This small molecule binds to this protein.
Small molecule (SMILES): CC(C)C[C@H](NC(=O)[C@H](CC(N)=O)NC(=O)CN)C(=O)N[C@@H](CO)C(=O)N[C@@H](CC(=O)O)C(=O)N[C@@H](CC(=O)O)C(=O)N[C@@H](CCC(=O)O)C(=O)N[C@@H](CC(C)C)C(=O)N[C@@H](CCC(=O)O)C(=O)NCC(=O)N[C@H](C(=O)N[C@@H](C)C(=O)NCC(=O)NCC=O)C(C)C

Sequence of chain 1.D:
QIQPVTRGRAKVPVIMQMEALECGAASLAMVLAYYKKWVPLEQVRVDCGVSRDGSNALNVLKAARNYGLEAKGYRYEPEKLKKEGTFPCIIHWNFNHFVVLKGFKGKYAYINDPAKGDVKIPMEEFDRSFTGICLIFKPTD

Binding-site contacts:
Ligand atom CA contacts residue ASN100 of chain 1.D at 3.6 Å.
Ligand atom C contacts residue ALA24 of chain 1.D at 3.4 Å (hydrophobic).
Ligand atom N contacts residue ASN100 of chain 1.D at 2.7 Å (h-bond).
Ligand atom CA contacts residue SER59 of chain 1.D at 3.2 Å.
Ligand atom O contacts residue ASN60 of chain 1.D at 3.4 Å.
Ligand atom CG contacts residue ARG79 of chain 1.D at 3.6 Å.
Ligand atom CD1 contacts residue TYR78 of chain 1.D at 3.5 Å (hydrophobic).
Ligand atom CA contacts residue CYS27 of chain 1.D at 2.9 Å (hydrophobic).
Ligand atom O contacts residue HIS96 of chain 1.D at 2.9 Å.
Ligand atom O contacts residue PHE99 of chain 1.D at 3.6 Å.
Ligand atom O contacts residue GLY58 of chain 1.D at 3.4 Å.
Ligand atom C contacts residue SER59 of chain 1.D at 3.5 Å.
Ligand atom O contacts residue ASN60 of chain 1.D at 3.0 Å.
Ligand atom CA contacts residue HIS101 of chain 1.D at 3.6 Å.
Ligand atom OD1 contacts residue ARG79 of chain 1.D at 2.8 Å (salt-bridge).
Ligand atom O contacts residue ALA61 of chain 1.D at 2.9 Å (h-bond).
Ligand atom C contacts residue ASN100 of chain 1.D at 3.3 Å.
Ligand atom O contacts residue CYS27 of chain 1.D at 3.5 Å (h-bond).
Ligand atom C contacts residue CYS27 of chain 1.D at 1.7 Å (hydrophobic).
Ligand atom CA contacts residue ASN100 of chain 1.D at 3.1 Å.
Ligand atom O contacts residue ASN100 of chain 1.D at 3.5 Å (h-bond).
Ligand atom CG1 contacts residue HIS96 of chain 1.D at 3.5 Å.
Ligand atom O contacts residue CYS27 of chain 1.D at 2.5 Å (h-bond).
Ligand atom CA contacts residue ALA24 of chain 1.D at 3.4 Å (hydrophobic).
Ligand atom OD1 contacts residue TYR78 of chain 1.D at 3.4 Å.
Ligand atom ND2 contacts residue ARG79 of chain 1.D at 3.0 Å (salt-bridge).
Ligand atom O contacts residue HIS101 of chain 1.D at 2.6 Å (h-bond).
Ligand atom O contacts residue SER59 of chain 1.D at 3.0 Å (h-bond).
Ligand atom C contacts residue CYS27 of chain 1.D at 3.4 Å (hydrophobic).
Ligand atom N contacts residue GLY77 of chain 1.D at 2.6 Å (h-bond).
Ligand atom O contacts residue ALA24 of chain 1.D at 3.4 Å (h-bond).
Ligand atom O contacts residue LEU62 of chain 1.D at 3.6 Å.
Ligand atom N contacts residue CYS27 of chain 1.D at 3.3 Å (h-bond).
Ligand atom O contacts residue ALA61 of chain 1.D at 3.5 Å (h-bond).
Ligand atom N contacts residue SER59 of chain 1.D at 2.9 Å (h-bond).
Ligand atom N contacts residue PHE102 of chain 1.D at 3.5 Å.
Ligand atom C contacts residue HIS101 of chain 1.D at 3.5 Å.
Ligand atom O contacts residue LEU62 of chain 1.D at 3.5 Å (h-bond).
Ligand atom N contacts residue GLY77 of chain 1.D at 3.2 Å (h-bond).
Ligand atom CA contacts residue GLY77 of chain 1.D at 3.2 Å.